This protein binds this small molecule.
Small molecule (SMILES): OC[C@H]1O[C@H](O)[C@@H](O)[C@@H](O)[C@@H]1O

Binding-site contacts:
Ligand atom O2 contacts residue TRP67 of chain 1.B at 3.0 Å.
Ligand atom O2 contacts residue SER66 of chain 1.B at 3.8 Å.
Ligand atom O5 contacts residue TRP67 of chain 1.B at 2.4 Å.
Ligand atom C1 contacts residue TRP67 of chain 1.B at 1.5 Å (hydrophobic).
Ligand atom C5 contacts residue TRP67 of chain 1.B at 3.7 Å (hydrophobic).
Ligand atom O4 contacts residue TRP67 of chain 1.B at 4.4 Å.
Ligand atom O5 contacts residue ARG92 of chain 1.B at 3.5 Å (salt-bridge).
Ligand atom O6 contacts residue ARG92 of chain 1.B at 3.7 Å.
Ligand atom C6 contacts residue TRP67 of chain 1.B at 4.5 Å (hydrophobic).
Ligand atom C3 contacts residue TRP67 of chain 1.B at 3.8 Å (hydrophobic).
Ligand atom C1 contacts residue ARG92 of chain 1.B at 4.2 Å.
Ligand atom O2 contacts residue ASP65 of chain 1.B at 3.9 Å.
Ligand atom O2 contacts residue ARG94 of chain 1.B at 4.1 Å.
Ligand atom C2 contacts residue TRP67 of chain 1.B at 2.5 Å (hydrophobic).
Ligand atom C4 contacts residue TRP67 of chain 1.B at 4.2 Å (hydrophobic).

Sequence of chain 1.B:
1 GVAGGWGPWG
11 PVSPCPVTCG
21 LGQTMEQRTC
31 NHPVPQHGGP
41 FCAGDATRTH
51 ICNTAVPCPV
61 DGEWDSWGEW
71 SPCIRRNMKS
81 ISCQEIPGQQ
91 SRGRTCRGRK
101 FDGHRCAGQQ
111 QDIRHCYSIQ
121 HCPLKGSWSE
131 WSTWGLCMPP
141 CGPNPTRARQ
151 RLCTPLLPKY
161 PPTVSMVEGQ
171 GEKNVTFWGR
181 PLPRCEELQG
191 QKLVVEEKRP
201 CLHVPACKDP